Sequence of chain 1.B:
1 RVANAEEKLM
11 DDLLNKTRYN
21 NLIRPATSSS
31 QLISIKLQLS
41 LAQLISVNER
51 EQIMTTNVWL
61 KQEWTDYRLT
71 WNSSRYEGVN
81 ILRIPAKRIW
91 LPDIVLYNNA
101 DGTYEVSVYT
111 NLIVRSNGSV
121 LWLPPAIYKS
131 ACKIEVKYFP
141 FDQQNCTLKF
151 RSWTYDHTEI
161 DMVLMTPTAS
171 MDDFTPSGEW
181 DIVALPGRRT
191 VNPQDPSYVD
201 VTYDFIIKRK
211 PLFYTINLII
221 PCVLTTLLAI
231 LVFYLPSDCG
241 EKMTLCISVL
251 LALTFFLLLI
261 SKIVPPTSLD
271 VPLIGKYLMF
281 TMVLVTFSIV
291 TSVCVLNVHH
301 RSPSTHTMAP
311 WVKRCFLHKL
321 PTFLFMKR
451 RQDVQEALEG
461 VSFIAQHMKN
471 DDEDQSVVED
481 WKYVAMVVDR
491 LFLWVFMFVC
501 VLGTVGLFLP

The protein below binds the small molecule below.
Small molecule (SMILES): CN1[C@@H]2CCC[C@H]1CC(Nc1ccccc1Br)C2

Sequence of chain 1.A:
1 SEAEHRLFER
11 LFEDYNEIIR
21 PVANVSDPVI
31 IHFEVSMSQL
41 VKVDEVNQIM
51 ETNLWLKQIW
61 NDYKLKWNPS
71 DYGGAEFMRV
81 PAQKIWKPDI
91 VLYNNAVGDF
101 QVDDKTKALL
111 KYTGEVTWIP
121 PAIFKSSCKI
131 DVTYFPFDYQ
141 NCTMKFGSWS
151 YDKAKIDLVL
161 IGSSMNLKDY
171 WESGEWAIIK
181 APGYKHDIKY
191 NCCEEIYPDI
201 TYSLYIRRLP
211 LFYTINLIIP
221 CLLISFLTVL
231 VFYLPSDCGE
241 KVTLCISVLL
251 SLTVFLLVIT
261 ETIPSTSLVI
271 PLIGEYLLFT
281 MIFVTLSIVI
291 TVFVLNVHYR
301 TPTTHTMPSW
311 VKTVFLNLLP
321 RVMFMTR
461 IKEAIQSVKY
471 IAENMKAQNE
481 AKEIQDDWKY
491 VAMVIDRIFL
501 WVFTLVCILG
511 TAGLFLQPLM

Binding-site contacts:
Ligand atom N8 contacts residue TRP149 of chain 1.A at 2.9 Å (h-bond).
Ligand atom BR1 contacts residue CYS193 of chain 1.A at 4.2 Å.
Ligand atom C5 contacts residue CYS192 of chain 1.A at 3.6 Å (hydrophobic).
Ligand atom C11 contacts residue ILE113 of chain 1.B at 3.5 Å (hydrophobic).
Ligand atom C8 contacts residue CYS193 of chain 1.A at 4.2 Å (hydrophobic).
Ligand atom C15 contacts residue LEU123 of chain 1.B at 3.9 Å (hydrophobic).
Ligand atom C8 contacts residue TRP149 of chain 1.A at 3.9 Å (hydrophobic).
Ligand atom C14 contacts residue SER150 of chain 1.A at 4.0 Å.
Ligand atom C13 contacts residue LEU121 of chain 1.B at 3.9 Å (hydrophobic).
Ligand atom C13 contacts residue ASN111 of chain 1.B at 3.6 Å.
Ligand atom BR1 contacts residue LEU121 of chain 1.B at 3.7 Å.
Ligand atom C8A contacts residue TRP149 of chain 1.A at 3.3 Å (hydrophobic).
Ligand atom C1 contacts residue TRP149 of chain 1.A at 3.4 Å (hydrophobic).
Ligand atom C13 contacts residue ILE113 of chain 1.B at 3.9 Å (hydrophobic).
Ligand atom C5 contacts residue TYR190 of chain 1.A at 4.1 Å (hydrophobic).
Ligand atom C15 contacts residue SER150 of chain 1.A at 4.2 Å.
Ligand atom C2 contacts residue TRP149 of chain 1.A at 4.0 Å (hydrophobic).
Ligand atom C12 contacts residue LEU121 of chain 1.B at 3.3 Å (hydrophobic).
Ligand atom C14 contacts residue TRP149 of chain 1.A at 4.2 Å (hydrophobic).
Ligand atom C15 contacts residue TRP149 of chain 1.A at 3.8 Å (hydrophobic).
Ligand atom C8A contacts residue SER148 of chain 1.A at 4.0 Å.
Ligand atom BR1 contacts residue ILE113 of chain 1.B at 3.5 Å.
Ligand atom C2 contacts residue LEU123 of chain 1.B at 3.6 Å (hydrophobic).
Ligand atom C14 contacts residue ASN111 of chain 1.B at 3.4 Å.
Ligand atom C10 contacts residue LEU123 of chain 1.B at 4.1 Å (hydrophobic).
Ligand atom C6 contacts residue TYR197 of chain 1.A at 3.8 Å (hydrophobic).
Ligand atom C8A contacts residue TYR93 of chain 1.A at 3.4 Å (hydrophobic).
Ligand atom C8 contacts residue TYR197 of chain 1.A at 3.4 Å (hydrophobic).
Ligand atom C4 contacts residue TRP59 of chain 1.B at 3.7 Å (hydrophobic).
Ligand atom C12 contacts residue ILE113 of chain 1.B at 3.5 Å (hydrophobic).
Ligand atom C7 contacts residue TYR197 of chain 1.A at 3.7 Å (hydrophobic).
Ligand atom C6 contacts residue CYS192 of chain 1.A at 4.2 Å (hydrophobic).
Ligand atom C3 contacts residue TRP149 of chain 1.A at 3.8 Å (hydrophobic).
Ligand atom C5 contacts residue TRP59 of chain 1.B at 4.0 Å (hydrophobic).
Ligand atom C13 contacts residue LEU112 of chain 1.B at 3.6 Å (hydrophobic).
Ligand atom C14 contacts residue LEU123 of chain 1.B at 3.9 Å (hydrophobic).
Ligand atom C13 contacts residue LEU123 of chain 1.B at 3.9 Å (hydrophobic).
Ligand atom C11 contacts residue LEU121 of chain 1.B at 3.7 Å (hydrophobic).
Ligand atom C6 contacts residue TYR190 of chain 1.A at 3.5 Å (hydrophobic).
Ligand atom C7 contacts residue TRP149 of chain 1.A at 3.7 Å (hydrophobic).